Sequence of chain 1.A:
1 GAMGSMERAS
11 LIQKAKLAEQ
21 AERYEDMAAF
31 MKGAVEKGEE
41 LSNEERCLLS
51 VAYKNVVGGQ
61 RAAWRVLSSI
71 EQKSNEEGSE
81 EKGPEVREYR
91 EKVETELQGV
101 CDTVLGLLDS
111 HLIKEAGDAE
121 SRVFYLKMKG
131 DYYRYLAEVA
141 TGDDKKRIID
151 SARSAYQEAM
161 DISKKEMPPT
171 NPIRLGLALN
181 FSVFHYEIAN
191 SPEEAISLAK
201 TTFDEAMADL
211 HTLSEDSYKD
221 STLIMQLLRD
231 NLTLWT

Sequence of chain 1.B:
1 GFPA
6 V

Binding-site contacts:
Ligand atom O06 contacts residue ILE224 of chain 1.A at 4.0 Å.
Ligand atom C17 contacts residue VAL6 of chain 1.B at 4.0 Å (hydrophobic).
Ligand atom CL1 contacts residue LYS127 of chain 1.A at 3.5 Å.
Ligand atom C11 contacts residue SSX1 of chain 1.F at 4.2 Å.
Ligand atom S12 contacts residue SER50 of chain 1.A at 3.9 Å.
Ligand atom C17 contacts residue ILE173 of chain 1.A at 4.0 Å (hydrophobic).
Ligand atom C15 contacts residue LEU223 of chain 1.A at 3.9 Å (hydrophobic).
Ligand atom C02 contacts residue PHE124 of chain 1.A at 4.5 Å (hydrophobic).
Ligand atom CL1 contacts residue PHE124 of chain 1.A at 4.0 Å.
Ligand atom C05 contacts residue VAL6 of chain 1.B at 4.4 Å (hydrophobic).
Ligand atom C16 contacts residue VAL6 of chain 1.B at 4.3 Å (hydrophobic).
Ligand atom C07 contacts residue SSX1 of chain 1.F at 3.4 Å.
Ligand atom CL1 contacts residue ILE173 of chain 1.A at 4.0 Å.
Ligand atom S12 contacts residue PHE124 of chain 1.A at 4.3 Å.
Ligand atom C08 contacts residue SSX1 of chain 1.F at 3.1 Å.
Ligand atom C10 contacts residue SSX1 of chain 1.F at 3.4 Å.
Ligand atom C11 contacts residue VAL51 of chain 1.A at 3.7 Å (hydrophobic).
Ligand atom C16 contacts residue ILE224 of chain 1.A at 4.0 Å (hydrophobic).
Ligand atom C16 contacts residue PRO172 of chain 1.A at 3.8 Å (hydrophobic).
Ligand atom C04 contacts residue VAL6 of chain 1.B at 4.1 Å (hydrophobic).
Ligand atom O13 contacts residue SSX1 of chain 1.F at 3.7 Å.
Ligand atom N09 contacts residue CYS47 of chain 1.A at 4.5 Å.
Ligand atom C02 contacts residue PRO172 of chain 1.A at 4.4 Å (hydrophobic).
Ligand atom C15 contacts residue SSX1 of chain 1.F at 2.8 Å.
Ligand atom C02 contacts residue VAL6 of chain 1.B at 4.0 Å (hydrophobic).
Ligand atom C11 contacts residue CYS47 of chain 1.A at 3.1 Å (hydrophobic).
Ligand atom O06 contacts residue SSX1 of chain 1.F at 3.7 Å.
Ligand atom C14 contacts residue VAL6 of chain 1.B at 3.9 Å (hydrophobic).
Ligand atom C10 contacts residue CYS47 of chain 1.A at 3.6 Å (hydrophobic).
Ligand atom C15 contacts residue ILE224 of chain 1.A at 4.4 Å (hydrophobic).
Ligand atom C03 contacts residue VAL6 of chain 1.B at 3.8 Å (hydrophobic).
Ligand atom C03 contacts residue PHE124 of chain 1.A at 4.4 Å (hydrophobic).
Ligand atom N09 contacts residue SSX1 of chain 1.F at 3.0 Å (h-bond).
Ligand atom C05 contacts residue ILE224 of chain 1.A at 4.4 Å (hydrophobic).
Ligand atom S12 contacts residue CYS47 of chain 1.A at 2.0 Å (h-bond).
Ligand atom C17 contacts residue GLY176 of chain 1.A at 4.4 Å.
Ligand atom C17 contacts residue PRO172 of chain 1.A at 3.2 Å (hydrophobic).

This small molecule binds to this protein.
Small molecule (SMILES): CC(C)(Oc1ccc(Cl)cc1)C(=O)NCCS